A small-molecule ligand and the protein it binds are described below.
Small molecule (SMILES): CC(=O)N[C@H]1[C@H](O[C@H]2[C@H](O)[C@@H](NC(C)=O)CO[C@@H]2CO)O[C@H](CO)[C@@H](O[C@@H]2O[C@H](CO)[C@@H](O)[C@H](O)[C@@H]2O)[C@@H]1O

Binding-site contacts:
Ligand atom C5 contacts residue ASN120 of chain 1.A at 3.7 Å.
Ligand atom C4 contacts residue ASN120 of chain 1.A at 4.2 Å.
Ligand atom C7 contacts residue ASN120 of chain 1.A at 3.6 Å.
Ligand atom C2 contacts residue ASN120 of chain 1.A at 2.4 Å.
Ligand atom N2 contacts residue ASN120 of chain 1.A at 2.9 Å (h-bond).
Ligand atom C3 contacts residue ASN120 of chain 1.A at 3.8 Å.
Ligand atom C5 contacts residue VAL125 of chain 1.A at 4.1 Å (hydrophobic).
Ligand atom C8 contacts residue ASN120 of chain 1.A at 3.2 Å.
Ligand atom C7 contacts residue ALA121 of chain 1.A at 3.6 Å (hydrophobic).
Ligand atom C8 contacts residue ASN123 of chain 1.A at 3.2 Å.
Ligand atom C1 contacts residue ASN120 of chain 1.A at 1.4 Å.
Ligand atom C8 contacts residue THR122 of chain 1.A at 4.0 Å.
Ligand atom O6 contacts residue VAL125 of chain 1.A at 4.1 Å.
Ligand atom C8 contacts residue ALA121 of chain 1.A at 3.7 Å (hydrophobic).
Ligand atom O7 contacts residue ALA121 of chain 1.A at 3.1 Å.
Ligand atom C6 contacts residue VAL125 of chain 1.A at 3.9 Å (hydrophobic).
Ligand atom O5 contacts residue ASN120 of chain 1.A at 2.4 Å (h-bond).
Ligand atom O7 contacts residue ASN120 of chain 1.A at 4.5 Å.

Sequence of chain 1.A:
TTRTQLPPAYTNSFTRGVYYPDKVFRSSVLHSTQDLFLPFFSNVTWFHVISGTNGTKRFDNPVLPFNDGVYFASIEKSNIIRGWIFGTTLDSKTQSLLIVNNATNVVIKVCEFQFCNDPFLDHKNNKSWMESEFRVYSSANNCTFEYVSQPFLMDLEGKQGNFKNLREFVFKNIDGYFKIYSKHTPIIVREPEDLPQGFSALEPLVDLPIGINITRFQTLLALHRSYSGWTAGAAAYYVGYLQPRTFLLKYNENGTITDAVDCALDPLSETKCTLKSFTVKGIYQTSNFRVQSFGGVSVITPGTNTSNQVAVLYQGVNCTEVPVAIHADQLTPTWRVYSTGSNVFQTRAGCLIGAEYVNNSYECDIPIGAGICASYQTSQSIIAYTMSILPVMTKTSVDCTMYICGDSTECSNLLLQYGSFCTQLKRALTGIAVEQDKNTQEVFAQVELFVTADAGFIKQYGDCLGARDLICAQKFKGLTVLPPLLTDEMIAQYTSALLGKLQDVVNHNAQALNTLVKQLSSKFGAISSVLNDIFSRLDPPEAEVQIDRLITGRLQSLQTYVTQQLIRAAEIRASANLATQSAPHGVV